This protein binds this small molecule.
Small molecule (SMILES): COc1cc(/C=C/C(C)=O)ccc1O

Sequence of chain 1.A:
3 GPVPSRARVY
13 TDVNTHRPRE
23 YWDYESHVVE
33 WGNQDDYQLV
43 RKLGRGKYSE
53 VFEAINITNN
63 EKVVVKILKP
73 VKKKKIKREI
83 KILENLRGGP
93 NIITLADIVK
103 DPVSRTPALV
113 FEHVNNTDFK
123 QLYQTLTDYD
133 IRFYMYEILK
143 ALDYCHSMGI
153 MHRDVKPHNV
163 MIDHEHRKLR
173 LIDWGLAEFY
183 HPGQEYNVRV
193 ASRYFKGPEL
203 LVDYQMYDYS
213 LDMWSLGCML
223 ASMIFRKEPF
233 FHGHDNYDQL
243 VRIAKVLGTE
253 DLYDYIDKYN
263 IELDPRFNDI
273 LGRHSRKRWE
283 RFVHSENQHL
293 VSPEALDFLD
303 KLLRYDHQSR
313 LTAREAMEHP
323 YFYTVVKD

Binding-site contacts:
Ligand atom C06 contacts residue ASP175 of chain 1.A at 4.1 Å.
Ligand atom C01 contacts residue LYS68 of chain 1.A at 3.8 Å.
Ligand atom O05 contacts residue GLU81 of chain 1.A at 4.0 Å.
Ligand atom O02 contacts residue LYS68 of chain 1.A at 3.0 Å (salt-bridge).
Ligand atom C04 contacts residue LYS68 of chain 1.A at 3.7 Å.
Ligand atom C12 contacts residue VAL53 of chain 1.A at 4.1 Å (hydrophobic).
Ligand atom C06 contacts residue PHE113 of chain 1.A at 3.5 Å (hydrophobic).
Ligand atom C13 contacts residue VAL116 of chain 1.A at 3.7 Å (hydrophobic).
Ligand atom C04 contacts residue ASP175 of chain 1.A at 3.4 Å.
Ligand atom C03 contacts residue ASP175 of chain 1.A at 3.8 Å.
Ligand atom O02 contacts residue ASP175 of chain 1.A at 3.4 Å.
Ligand atom C09 contacts residue VAL53 of chain 1.A at 4.1 Å (hydrophobic).
Ligand atom C01 contacts residue ASP175 of chain 1.A at 3.5 Å.
Ligand atom C07 contacts residue PHE113 of chain 1.A at 4.0 Å (hydrophobic).
Ligand atom C08 contacts residue ILE174 of chain 1.A at 3.7 Å (hydrophobic).
Ligand atom C01 contacts residue SER51 of chain 1.A at 4.2 Å.
Ligand atom C13 contacts residue LEU45 of chain 1.A at 3.8 Å (hydrophobic).
Ligand atom C04 contacts residue ILE174 of chain 1.A at 3.9 Å (hydrophobic).
Ligand atom C03 contacts residue ILE174 of chain 1.A at 3.9 Å (hydrophobic).
Ligand atom C06 contacts residue ILE95 of chain 1.A at 4.1 Å (hydrophobic).
Ligand atom C11 contacts residue MET163 of chain 1.A at 4.1 Å (hydrophobic).
Ligand atom C01 contacts residue VAL53 of chain 1.A at 3.9 Å (hydrophobic).
Ligand atom O05 contacts residue ASP175 of chain 1.A at 3.0 Å (salt-bridge).
Ligand atom O05 contacts residue PHE113 of chain 1.A at 3.7 Å.
Ligand atom C12 contacts residue MET163 of chain 1.A at 3.5 Å (hydrophobic).
Ligand atom C13 contacts residue VAL66 of chain 1.A at 3.7 Å (hydrophobic).
Ligand atom C09 contacts residue ILE174 of chain 1.A at 3.5 Å (hydrophobic).
Ligand atom C06 contacts residue ILE174 of chain 1.A at 3.7 Å (hydrophobic).
Ligand atom C10 contacts residue VAL53 of chain 1.A at 4.1 Å (hydrophobic).
Ligand atom O14 contacts residue MET163 of chain 1.A at 3.8 Å.
Ligand atom C07 contacts residue ILE174 of chain 1.A at 3.9 Å (hydrophobic).
Ligand atom C11 contacts residue VAL53 of chain 1.A at 3.7 Å (hydrophobic).
Ligand atom C13 contacts residue MET163 of chain 1.A at 3.4 Å (hydrophobic).
Ligand atom C04 contacts residue PHE113 of chain 1.A at 3.9 Å (hydrophobic).
Ligand atom C12 contacts residue LEU45 of chain 1.A at 4.0 Å (hydrophobic).
Ligand atom C03 contacts residue LYS68 of chain 1.A at 3.8 Å.
Ligand atom O05 contacts residue LYS68 of chain 1.A at 2.8 Å (salt-bridge).
Ligand atom C10 contacts residue VAL66 of chain 1.A at 3.7 Å (hydrophobic).
Ligand atom C10 contacts residue ILE174 of chain 1.A at 4.1 Å (hydrophobic).
Ligand atom O14 contacts residue LEU45 of chain 1.A at 3.8 Å.